Binding-site contacts:
Ligand atom C6 contacts residue NAG1 of chain 3.U at 4.0 Å.
Ligand atom C3 contacts residue NAG1 of chain 3.U at 4.4 Å.
Ligand atom N2 contacts residue NAG1 of chain 3.U at 3.0 Å (h-bond).
Ligand atom O5 contacts residue ASN390 of chain 3.A at 2.4 Å (h-bond).
Ligand atom C1 contacts residue ASN390 of chain 3.A at 1.4 Å.
Ligand atom C1 contacts residue NAG1 of chain 3.U at 4.1 Å.
Ligand atom C4 contacts residue ASN390 of chain 3.A at 4.2 Å.
Ligand atom C8 contacts residue NAG1 of chain 3.U at 3.4 Å.
Ligand atom O3 contacts residue NAG1 of chain 3.U at 4.2 Å.
Ligand atom C7 contacts residue NAG1 of chain 3.U at 3.7 Å.
Ligand atom O5 contacts residue NAG1 of chain 3.U at 4.3 Å.
Ligand atom O6 contacts residue NAG1 of chain 3.U at 4.2 Å.
Ligand atom C1 contacts residue SER392 of chain 3.A at 3.4 Å.
Ligand atom N2 contacts residue ASN390 of chain 3.A at 2.8 Å (h-bond).
Ligand atom O7 contacts residue ASN390 of chain 3.A at 3.8 Å.
Ligand atom C3 contacts residue ASN390 of chain 3.A at 3.6 Å.
Ligand atom O7 contacts residue NAG1 of chain 3.V at 4.2 Å.
Ligand atom C2 contacts residue NAG1 of chain 3.U at 4.1 Å.
Ligand atom O5 contacts residue SER392 of chain 3.A at 3.2 Å (h-bond).
Ligand atom C7 contacts residue NAG1 of chain 3.V at 4.4 Å.
Ligand atom C5 contacts residue SER392 of chain 3.A at 3.3 Å.
Ligand atom C6 contacts residue NAG1 of chain 3.V at 3.9 Å.
Ligand atom C8 contacts residue NAG1 of chain 3.V at 4.0 Å.
Ligand atom C5 contacts residue ASN390 of chain 3.A at 3.6 Å.
Ligand atom C2 contacts residue ASN390 of chain 3.A at 2.4 Å.
Ligand atom C7 contacts residue ASN390 of chain 3.A at 3.5 Å.
Ligand atom C6 contacts residue SER392 of chain 3.A at 3.8 Å.

This small molecule binds to this protein.
Small molecule (SMILES): CC(=O)N[C@H]1[C@H](O[C@H]2[C@H](O)[C@@H](NC(C)=O)CO[C@@H]2CO)O[C@H](CO)[C@@H](O)[C@@H]1O

Sequence of chain 3.A:
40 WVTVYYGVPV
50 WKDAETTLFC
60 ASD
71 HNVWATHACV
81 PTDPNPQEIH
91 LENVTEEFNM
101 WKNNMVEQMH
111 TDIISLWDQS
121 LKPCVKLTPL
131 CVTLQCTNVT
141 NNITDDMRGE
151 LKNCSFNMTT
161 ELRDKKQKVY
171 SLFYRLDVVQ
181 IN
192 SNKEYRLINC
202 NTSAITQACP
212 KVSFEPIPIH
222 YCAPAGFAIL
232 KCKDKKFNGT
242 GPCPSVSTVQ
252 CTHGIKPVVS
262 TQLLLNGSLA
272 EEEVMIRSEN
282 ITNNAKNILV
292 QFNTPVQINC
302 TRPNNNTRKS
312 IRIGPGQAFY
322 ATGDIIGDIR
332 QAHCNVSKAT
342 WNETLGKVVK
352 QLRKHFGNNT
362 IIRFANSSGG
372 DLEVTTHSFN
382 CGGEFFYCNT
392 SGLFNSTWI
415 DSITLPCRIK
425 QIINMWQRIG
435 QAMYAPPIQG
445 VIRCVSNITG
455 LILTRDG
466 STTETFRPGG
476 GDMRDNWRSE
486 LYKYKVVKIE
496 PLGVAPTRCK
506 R